Binding-site contacts:
Ligand atom C12 contacts residue GLY100 of chain 1.A at 4.3 Å.
Ligand atom C14 contacts residue HIS339 of chain 1.A at 4.3 Å.
Ligand atom C11 contacts residue TYR103 of chain 1.A at 4.2 Å (hydrophobic).
Ligand atom BR contacts residue HIS339 of chain 1.A at 4.0 Å.
Ligand atom N1 contacts residue TYR103 of chain 1.A at 4.2 Å.
Ligand atom C12 contacts residue TYR103 of chain 1.A at 3.4 Å (hydrophobic).
Ligand atom C6 contacts residue GLU350 of chain 1.A at 4.0 Å.
Ligand atom C9 contacts residue ILE342 of chain 1.A at 4.3 Å (hydrophobic).
Ligand atom C6 contacts residue ILE342 of chain 1.A at 3.6 Å (hydrophobic).
Ligand atom C14 contacts residue THR338 of chain 1.A at 4.2 Å.
Ligand atom C5 contacts residue ILE342 of chain 1.A at 3.5 Å (hydrophobic).
Ligand atom O15 contacts residue GLY100 of chain 1.A at 3.6 Å.
Ligand atom O15 contacts residue HIS339 of chain 1.A at 3.8 Å.
Ligand atom C13 contacts residue TYR103 of chain 1.A at 4.3 Å (hydrophobic).
Ligand atom C14 contacts residue ILE342 of chain 1.A at 4.3 Å (hydrophobic).
Ligand atom C3 contacts residue TYR103 of chain 1.A at 3.6 Å (hydrophobic).
Ligand atom C16 contacts residue GLY100 of chain 1.A at 3.7 Å.
Ligand atom O19 contacts residue THR338 of chain 1.A at 4.2 Å.
Ligand atom C13 contacts residue ILE342 of chain 1.A at 4.4 Å (hydrophobic).
Ligand atom C10 contacts residue VAL98 of chain 1.A at 4.4 Å (hydrophobic).
Ligand atom C17 contacts residue ARG104 of chain 1.A at 4.2 Å.
Ligand atom C5 contacts residue ILE346 of chain 1.A at 3.6 Å (hydrophobic).
Ligand atom O15 contacts residue ILE342 of chain 1.A at 4.3 Å.
Ligand atom BR contacts residue ILE342 of chain 1.A at 4.1 Å.
Ligand atom C13 contacts residue GLY100 of chain 1.A at 3.9 Å.
Ligand atom O19 contacts residue ARG104 of chain 1.A at 3.5 Å (salt-bridge).
Ligand atom C10 contacts residue TYR103 of chain 1.A at 3.9 Å (hydrophobic).
Ligand atom C16 contacts residue THR338 of chain 1.A at 3.0 Å.
Ligand atom C14 contacts residue GLY100 of chain 1.A at 3.4 Å.
Ligand atom C16 contacts residue HIS339 of chain 1.A at 3.7 Å.
Ligand atom BR contacts residue ILE352 of chain 1.A at 3.9 Å.
Ligand atom C8 contacts residue ILE342 of chain 1.A at 4.0 Å (hydrophobic).
Ligand atom C11 contacts residue GLY100 of chain 1.A at 4.1 Å.
Ligand atom O18 contacts residue TYR103 of chain 1.A at 4.4 Å.
Ligand atom C4 contacts residue ILE346 of chain 1.A at 4.0 Å (hydrophobic).
Ligand atom C7 contacts residue ILE342 of chain 1.A at 3.6 Å (hydrophobic).
Ligand atom BR contacts residue GLU350 of chain 1.A at 3.5 Å.
Ligand atom C5 contacts residue GLU350 of chain 1.A at 3.9 Å.
Ligand atom C2 contacts residue TYR103 of chain 1.A at 3.1 Å (hydrophobic).
Ligand atom C4 contacts residue ILE342 of chain 1.A at 4.1 Å (hydrophobic).

The protein below binds the small molecule below.
Small molecule (SMILES): Cc1oc(Cn2ccc3ccc(Br)cc32)cc1C(=O)O

Sequence of chain 1.A:
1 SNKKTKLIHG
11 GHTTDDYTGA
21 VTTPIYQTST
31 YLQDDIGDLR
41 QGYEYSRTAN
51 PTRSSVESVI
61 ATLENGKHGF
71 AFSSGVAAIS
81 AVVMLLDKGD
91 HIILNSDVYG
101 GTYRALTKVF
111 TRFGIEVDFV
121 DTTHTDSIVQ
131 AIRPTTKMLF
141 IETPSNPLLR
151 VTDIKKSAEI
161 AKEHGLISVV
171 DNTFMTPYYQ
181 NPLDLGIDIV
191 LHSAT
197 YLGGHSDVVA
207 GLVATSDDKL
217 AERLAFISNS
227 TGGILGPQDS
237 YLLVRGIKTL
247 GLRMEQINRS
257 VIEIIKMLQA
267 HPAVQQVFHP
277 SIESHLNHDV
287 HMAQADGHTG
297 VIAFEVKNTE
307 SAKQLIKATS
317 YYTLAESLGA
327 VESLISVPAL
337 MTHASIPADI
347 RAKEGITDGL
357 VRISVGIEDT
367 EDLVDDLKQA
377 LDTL